Binding-site contacts:
Ligand atom C9 contacts residue SER197 of chain 1.A at 3.8 Å.
Ligand atom C4 contacts residue GLY124 of chain 1.A at 3.4 Å.
Ligand atom C1 contacts residue LEU88 of chain 1.A at 3.5 Å (hydrophobic).
Ligand atom N2 contacts residue GLU147 of chain 1.A at 2.8 Å (salt-bridge).
Ligand atom N1 contacts residue GLU147 of chain 1.A at 2.7 Å (salt-bridge).
Ligand atom N1 contacts residue GLN72 of chain 1.A at 3.0 Å (h-bond).
Ligand atom C4 contacts residue GLU147 of chain 1.A at 3.8 Å.
Ligand atom N3 contacts residue ALA179 of chain 1.A at 3.0 Å (h-bond).
Ligand atom N1 contacts residue LEU88 of chain 1.A at 4.3 Å.
Ligand atom C4 contacts residue ILE148 of chain 1.A at 4.4 Å (hydrophobic).
Ligand atom C5 contacts residue CYS146 of chain 1.A at 4.2 Å (hydrophobic).
Ligand atom N2 contacts residue GLY125 of chain 1.A at 4.5 Å.
Ligand atom N1 contacts residue VAL152 of chain 1.A at 3.8 Å.
Ligand atom N3 contacts residue ASP178 of chain 1.A at 3.7 Å.
Ligand atom C7 contacts residue ILE148 of chain 1.A at 3.9 Å (hydrophobic).
Ligand atom C9 contacts residue ILE148 of chain 1.A at 4.4 Å (hydrophobic).
Ligand atom C3 contacts residue SER197 of chain 1.A at 4.2 Å.
Ligand atom C5 contacts residue GLY124 of chain 1.A at 3.9 Å.
Ligand atom C3 contacts residue GLY124 of chain 1.A at 3.6 Å.
Ligand atom C5 contacts residue GLU147 of chain 1.A at 3.6 Å.
Ligand atom C5 contacts residue ILE148 of chain 1.A at 3.0 Å (hydrophobic).
Ligand atom C6 contacts residue CYS146 of chain 1.A at 4.1 Å (hydrophobic).
Ligand atom N2 contacts residue GLY124 of chain 1.A at 3.5 Å.
Ligand atom C6 contacts residue GLY124 of chain 1.A at 4.4 Å.
Ligand atom C6 contacts residue ALA179 of chain 1.A at 4.2 Å (hydrophobic).
Ligand atom C7 contacts residue ALA179 of chain 1.A at 4.1 Å (hydrophobic).
Ligand atom C6 contacts residue GLU177 of chain 1.A at 4.1 Å.
Ligand atom C6 contacts residue GLU147 of chain 1.A at 4.2 Å.
Ligand atom C1 contacts residue GLU147 of chain 1.A at 3.8 Å.
Ligand atom C1 contacts residue GLN72 of chain 1.A at 3.8 Å.
Ligand atom C3 contacts residue GLY125 of chain 1.A at 4.1 Å.
Ligand atom C2 contacts residue GLU147 of chain 1.A at 3.2 Å.
Ligand atom C3 contacts residue GLU147 of chain 1.A at 3.5 Å.
Ligand atom C6 contacts residue ILE148 of chain 1.A at 3.4 Å (hydrophobic).
Ligand atom C2 contacts residue GLY125 of chain 1.A at 4.2 Å.
Ligand atom N1 contacts residue ASP149 of chain 1.A at 4.1 Å.
Ligand atom C3 contacts residue ASP196 of chain 1.A at 4.2 Å.
Ligand atom C4 contacts residue SER197 of chain 1.A at 4.4 Å.
Ligand atom C8 contacts residue SER197 of chain 1.A at 4.0 Å.
Ligand atom C1 contacts residue VAL152 of chain 1.A at 4.2 Å (hydrophobic).

The protein below binds the small molecule below.
Small molecule (SMILES): NCCCNC1CCC(N)CC1

Sequence of chain 1.A:
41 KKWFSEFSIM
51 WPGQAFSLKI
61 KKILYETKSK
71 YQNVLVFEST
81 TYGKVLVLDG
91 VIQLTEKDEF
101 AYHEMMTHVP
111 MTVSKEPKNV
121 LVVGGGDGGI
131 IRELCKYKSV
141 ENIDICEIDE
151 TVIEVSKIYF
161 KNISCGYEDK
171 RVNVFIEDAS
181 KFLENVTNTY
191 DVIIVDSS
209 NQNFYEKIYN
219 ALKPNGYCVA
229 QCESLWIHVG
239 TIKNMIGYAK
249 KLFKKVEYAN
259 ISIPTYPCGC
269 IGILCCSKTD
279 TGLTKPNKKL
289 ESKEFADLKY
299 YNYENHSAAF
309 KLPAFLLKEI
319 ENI